A small-molecule ligand and the protein it binds are described below.
Small molecule (SMILES): CC(=O)N[C@@H]1[C@@H](O)[C@H](O)[C@@H](CO)O[C@H]1O

Sequence of chain 1.B:
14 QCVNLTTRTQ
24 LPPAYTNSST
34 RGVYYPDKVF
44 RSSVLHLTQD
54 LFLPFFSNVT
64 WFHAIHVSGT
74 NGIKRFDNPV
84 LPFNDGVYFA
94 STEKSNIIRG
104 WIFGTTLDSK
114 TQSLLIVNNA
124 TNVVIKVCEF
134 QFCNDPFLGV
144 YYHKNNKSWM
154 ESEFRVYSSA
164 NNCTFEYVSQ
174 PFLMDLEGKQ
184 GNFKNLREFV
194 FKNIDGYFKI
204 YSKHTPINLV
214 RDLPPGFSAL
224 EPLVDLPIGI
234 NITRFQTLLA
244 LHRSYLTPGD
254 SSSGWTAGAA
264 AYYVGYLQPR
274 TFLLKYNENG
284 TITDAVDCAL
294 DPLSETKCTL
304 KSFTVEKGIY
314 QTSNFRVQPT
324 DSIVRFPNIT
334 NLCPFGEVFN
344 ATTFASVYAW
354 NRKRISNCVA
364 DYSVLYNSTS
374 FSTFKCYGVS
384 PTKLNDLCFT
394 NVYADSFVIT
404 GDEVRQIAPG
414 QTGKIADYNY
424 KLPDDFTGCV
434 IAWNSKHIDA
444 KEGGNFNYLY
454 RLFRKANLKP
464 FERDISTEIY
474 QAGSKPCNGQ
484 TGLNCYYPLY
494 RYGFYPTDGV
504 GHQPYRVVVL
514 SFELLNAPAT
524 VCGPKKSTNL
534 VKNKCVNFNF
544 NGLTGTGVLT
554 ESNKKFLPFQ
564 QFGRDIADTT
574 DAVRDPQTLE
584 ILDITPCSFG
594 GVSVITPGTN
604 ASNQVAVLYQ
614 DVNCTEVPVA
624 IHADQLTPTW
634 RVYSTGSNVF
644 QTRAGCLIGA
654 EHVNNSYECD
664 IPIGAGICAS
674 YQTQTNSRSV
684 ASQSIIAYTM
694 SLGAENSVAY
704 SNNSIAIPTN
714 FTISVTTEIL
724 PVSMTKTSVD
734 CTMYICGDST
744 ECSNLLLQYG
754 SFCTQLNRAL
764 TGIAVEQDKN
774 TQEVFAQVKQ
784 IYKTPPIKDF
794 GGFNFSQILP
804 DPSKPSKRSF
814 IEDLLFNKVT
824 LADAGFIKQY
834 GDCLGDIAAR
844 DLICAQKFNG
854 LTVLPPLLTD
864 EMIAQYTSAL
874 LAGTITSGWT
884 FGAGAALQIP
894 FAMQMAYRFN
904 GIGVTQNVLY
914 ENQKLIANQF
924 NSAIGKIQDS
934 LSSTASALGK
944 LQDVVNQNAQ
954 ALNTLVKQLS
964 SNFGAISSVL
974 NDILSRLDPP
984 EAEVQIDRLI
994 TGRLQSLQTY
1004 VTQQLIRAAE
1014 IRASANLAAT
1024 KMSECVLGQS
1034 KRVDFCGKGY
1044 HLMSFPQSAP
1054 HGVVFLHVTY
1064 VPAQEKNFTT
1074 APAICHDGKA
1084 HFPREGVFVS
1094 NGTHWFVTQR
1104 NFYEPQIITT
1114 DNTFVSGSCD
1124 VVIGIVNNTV

Binding-site contacts:
Ligand atom O5 contacts residue ASN370 of chain 1.B at 2.4 Å (h-bond).
Ligand atom C5 contacts residue TYR493 of chain 1.C at 4.3 Å (hydrophobic).
Ligand atom C2 contacts residue ASN370 of chain 1.B at 2.5 Å.
Ligand atom C6 contacts residue ASN370 of chain 1.B at 4.4 Å.
Ligand atom C8 contacts residue ASN370 of chain 1.B at 4.4 Å.
Ligand atom O7 contacts residue TYR493 of chain 1.C at 3.1 Å (h-bond).
Ligand atom C1 contacts residue ASN370 of chain 1.B at 1.4 Å.
Ligand atom C7 contacts residue TYR493 of chain 1.C at 4.2 Å (hydrophobic).
Ligand atom C7 contacts residue ASN370 of chain 1.B at 3.4 Å.
Ligand atom C3 contacts residue ASN370 of chain 1.B at 3.8 Å.
Ligand atom N2 contacts residue ASN370 of chain 1.B at 2.9 Å (h-bond).
Ligand atom C6 contacts residue TYR453 of chain 1.C at 4.4 Å (hydrophobic).
Ligand atom C1 contacts residue LEU455 of chain 1.C at 4.2 Å (hydrophobic).
Ligand atom C8 contacts residue PHE456 of chain 1.C at 4.5 Å (hydrophobic).
Ligand atom C4 contacts residue ASN370 of chain 1.B at 4.3 Å.
Ligand atom O7 contacts residue ASN370 of chain 1.B at 3.5 Å (h-bond).
Ligand atom O4 contacts residue TYR493 of chain 1.C at 4.4 Å.
Ligand atom C8 contacts residue TYR489 of chain 1.C at 4.1 Å (hydrophobic).
Ligand atom C5 contacts residue ASN370 of chain 1.B at 3.7 Å.

Sequence of chain 1.C:
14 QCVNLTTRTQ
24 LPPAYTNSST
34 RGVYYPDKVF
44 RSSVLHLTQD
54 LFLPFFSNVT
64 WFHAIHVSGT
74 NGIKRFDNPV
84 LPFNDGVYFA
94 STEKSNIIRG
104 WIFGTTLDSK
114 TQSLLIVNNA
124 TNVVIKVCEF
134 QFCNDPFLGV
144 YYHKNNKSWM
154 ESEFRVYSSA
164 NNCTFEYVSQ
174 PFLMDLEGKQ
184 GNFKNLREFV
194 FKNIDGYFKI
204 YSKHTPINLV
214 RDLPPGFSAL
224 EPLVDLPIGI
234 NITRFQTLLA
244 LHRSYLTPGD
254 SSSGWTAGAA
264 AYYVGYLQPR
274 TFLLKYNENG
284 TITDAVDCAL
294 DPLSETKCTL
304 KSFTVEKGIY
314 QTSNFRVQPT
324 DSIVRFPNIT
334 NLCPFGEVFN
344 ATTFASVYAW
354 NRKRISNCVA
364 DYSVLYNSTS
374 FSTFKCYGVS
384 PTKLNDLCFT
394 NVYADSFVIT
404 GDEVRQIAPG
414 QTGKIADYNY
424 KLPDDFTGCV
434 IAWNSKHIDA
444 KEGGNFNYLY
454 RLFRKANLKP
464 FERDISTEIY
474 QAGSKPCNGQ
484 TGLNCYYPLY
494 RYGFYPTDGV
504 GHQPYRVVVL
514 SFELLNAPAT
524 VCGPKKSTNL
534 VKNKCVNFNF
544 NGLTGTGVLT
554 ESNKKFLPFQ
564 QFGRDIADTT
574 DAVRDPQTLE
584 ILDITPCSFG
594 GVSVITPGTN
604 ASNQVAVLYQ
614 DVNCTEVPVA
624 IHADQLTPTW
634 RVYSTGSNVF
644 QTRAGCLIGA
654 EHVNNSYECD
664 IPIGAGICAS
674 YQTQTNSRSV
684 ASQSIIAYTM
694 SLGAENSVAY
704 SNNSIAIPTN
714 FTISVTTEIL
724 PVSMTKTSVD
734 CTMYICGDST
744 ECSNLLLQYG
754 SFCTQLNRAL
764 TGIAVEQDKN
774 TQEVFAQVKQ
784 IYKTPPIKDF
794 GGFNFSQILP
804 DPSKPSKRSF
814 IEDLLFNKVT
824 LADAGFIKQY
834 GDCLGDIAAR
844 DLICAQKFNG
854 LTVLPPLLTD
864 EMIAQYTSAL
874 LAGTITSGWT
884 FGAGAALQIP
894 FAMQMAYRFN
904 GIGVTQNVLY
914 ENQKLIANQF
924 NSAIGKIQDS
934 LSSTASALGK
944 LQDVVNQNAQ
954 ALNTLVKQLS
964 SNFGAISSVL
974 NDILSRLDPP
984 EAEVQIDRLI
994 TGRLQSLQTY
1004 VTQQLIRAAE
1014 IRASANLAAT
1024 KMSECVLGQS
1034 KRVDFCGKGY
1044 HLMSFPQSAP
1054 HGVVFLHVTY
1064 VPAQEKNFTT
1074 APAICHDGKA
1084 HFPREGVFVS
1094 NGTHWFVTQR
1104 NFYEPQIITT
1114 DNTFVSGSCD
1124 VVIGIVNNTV